Sequence of chain 4.C:
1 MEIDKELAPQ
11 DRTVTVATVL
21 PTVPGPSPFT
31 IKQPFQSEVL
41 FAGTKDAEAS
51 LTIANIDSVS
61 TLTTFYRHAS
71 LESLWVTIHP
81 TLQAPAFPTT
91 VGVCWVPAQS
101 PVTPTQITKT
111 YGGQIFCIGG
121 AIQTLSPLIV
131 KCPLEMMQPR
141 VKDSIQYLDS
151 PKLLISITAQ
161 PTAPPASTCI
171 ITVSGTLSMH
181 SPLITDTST

Binding-site contacts:
Ligand atom C5' contacts residue LYS131 of chain 4.C at 4.2 Å.
Ligand atom P contacts residue SER73 of chain 4.C at 4.1 Å.
Ligand atom OP1 contacts residue TRP75 of chain 4.C at 3.9 Å.
Ligand atom O2' contacts residue THR13 of chain 5.D at 3.8 Å.
Ligand atom O5' contacts residue ARG12 of chain 5.D at 4.1 Å.
Ligand atom OP1 contacts residue TYR111 of chain 5.D at 3.6 Å (h-bond).
Ligand atom O5' contacts residue TYR111 of chain 5.D at 4.4 Å.
Ligand atom P contacts residue TRP75 of chain 4.C at 4.3 Å.
Ligand atom C5' contacts residue ARG12 of chain 5.D at 4.3 Å.
Ligand atom O2' contacts residue ASP11 of chain 5.D at 3.5 Å.
Ligand atom C1' contacts residue ARG12 of chain 5.D at 3.9 Å.
Ligand atom P contacts residue TYR111 of chain 5.D at 4.5 Å.
Ligand atom C4' contacts residue ARG12 of chain 5.D at 3.6 Å.
Ligand atom O2' contacts residue TYR111 of chain 5.D at 4.3 Å.
Ligand atom O3' contacts residue TRP75 of chain 4.C at 3.6 Å.
Ligand atom OP1 contacts residue THR176 of chain 4.C at 3.4 Å (h-bond).
Ligand atom O2 contacts residue ARG12 of chain 5.D at 3.6 Å.
Ligand atom O4' contacts residue ARG12 of chain 5.D at 4.0 Å.
Ligand atom O3' contacts residue THR13 of chain 5.D at 4.4 Å.
Ligand atom C4' contacts residue TRP75 of chain 4.C at 4.5 Å (hydrophobic).
Ligand atom C2 contacts residue ARG12 of chain 5.D at 4.5 Å.
Ligand atom OP2 contacts residue SER73 of chain 4.C at 4.0 Å.
Ligand atom O2' contacts residue VAL14 of chain 5.D at 4.3 Å.
Ligand atom OP1 contacts residue SER73 of chain 4.C at 3.2 Å (h-bond).
Ligand atom O2' contacts residue ARG12 of chain 5.D at 3.6 Å.
Ligand atom O5' contacts residue LYS131 of chain 4.C at 3.3 Å.
Ligand atom OP1 contacts residue VAL14 of chain 5.D at 3.4 Å.

This protein binds this small molecule.
Small molecule (SMILES): Nc1ccn([C@@H]2O[C@H](CO[P](=O)(O)O[C@H]3[C@@H](O)[C@H](n4ccc(N)nc4=O)O[C@@H]3CO[P](=O)(O)O[C@H]3[C@@H](O)[C@H](n4ccc(N)nc4=O)O[C@@H]3CO)[C@@H](O)[C@H]2O)c(=O)n1

Sequence of chain 5.D:
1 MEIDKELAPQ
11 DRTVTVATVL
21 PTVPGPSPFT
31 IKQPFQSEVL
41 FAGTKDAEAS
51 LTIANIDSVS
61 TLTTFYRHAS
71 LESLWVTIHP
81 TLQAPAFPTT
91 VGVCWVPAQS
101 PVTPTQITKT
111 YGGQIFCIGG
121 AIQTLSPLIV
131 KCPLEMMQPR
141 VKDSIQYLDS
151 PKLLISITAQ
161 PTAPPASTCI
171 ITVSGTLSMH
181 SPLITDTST